The small molecule below binds the protein below.
Small molecule (SMILES): Nc1nc2c(ncn2[C@@H]2O[C@H](CO[P](=O)(O)O[P](=O)(O)NP(=O)(O)O)[C@@H](O)[C@H]2O)c(=O)[nH]1

Sequence of chain 1.A:
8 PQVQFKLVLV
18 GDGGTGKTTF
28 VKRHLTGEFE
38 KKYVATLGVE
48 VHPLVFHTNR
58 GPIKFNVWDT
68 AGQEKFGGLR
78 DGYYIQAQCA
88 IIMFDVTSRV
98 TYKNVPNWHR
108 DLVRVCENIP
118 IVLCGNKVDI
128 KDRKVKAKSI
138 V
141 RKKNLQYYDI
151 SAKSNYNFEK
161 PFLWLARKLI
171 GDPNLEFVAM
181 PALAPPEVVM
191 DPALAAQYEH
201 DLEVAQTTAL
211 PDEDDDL

Binding-site contacts:
Ligand atom O6 contacts residue ASP126 of chain 1.A at 3.3 Å (salt-bridge).
Ligand atom N7 contacts residue ASN123 of chain 1.A at 3.1 Å (h-bond).
Ligand atom O2G contacts residue THR43 of chain 1.A at 2.9 Å (h-bond).
Ligand atom O1A contacts residue THR25 of chain 1.A at 3.3 Å (h-bond).
Ligand atom O6 contacts residue ASN123 of chain 1.A at 3.4 Å (h-bond).
Ligand atom O3' contacts residue LYS38 of chain 1.A at 2.8 Å (salt-bridge).
Ligand atom O4' contacts residue LYS124 of chain 1.A at 3.2 Å (salt-bridge).
Ligand atom O1A contacts residue LYS24 of chain 1.A at 3.5 Å (salt-bridge).
Ligand atom N2 contacts residue ASP126 of chain 1.A at 3.1 Å (salt-bridge).
Ligand atom O2B contacts residue MG1 of chain 1.N at 2.0 Å.
Ligand atom N1 contacts residue ASP126 of chain 1.A at 2.9 Å (salt-bridge).
Ligand atom C2' contacts residue THR26 of chain 1.A at 3.4 Å.
Ligand atom C5' contacts residue THR26 of chain 1.A at 3.5 Å.
Ligand atom O1B contacts residue THR22 of chain 1.A at 3.2 Å (h-bond).
Ligand atom O2B contacts residue THR25 of chain 1.A at 3.0 Å (h-bond).
Ligand atom O5' contacts residue THR26 of chain 1.A at 3.5 Å (h-bond).
Ligand atom PG contacts residue MG1 of chain 1.N at 3.2 Å.
Ligand atom O6 contacts residue LYS153 of chain 1.A at 3.3 Å (salt-bridge).
Ligand atom O3G contacts residue GLY69 of chain 1.A at 2.7 Å (h-bond).
Ligand atom O2' contacts residue LYS38 of chain 1.A at 3.0 Å (salt-bridge).
Ligand atom O6 contacts residue ALA152 of chain 1.A at 2.9 Å (h-bond).
Ligand atom O2A contacts residue TYR40 of chain 1.A at 3.4 Å.
Ligand atom N2 contacts residue ILE127 of chain 1.A at 3.5 Å.
Ligand atom O3G contacts residue LYS24 of chain 1.A at 3.0 Å.
Ligand atom C6 contacts residue ASP126 of chain 1.A at 3.5 Å.
Ligand atom O3A contacts residue GLY21 of chain 1.A at 3.5 Å (h-bond).
Ligand atom O1A contacts residue GLY23 of chain 1.A at 3.2 Å.
Ligand atom C2' contacts residue GLU37 of chain 1.A at 3.3 Å.
Ligand atom O1B contacts residue LYS24 of chain 1.A at 2.6 Å (salt-bridge).
Ligand atom PB contacts residue MG1 of chain 1.N at 3.3 Å.
Ligand atom O6 contacts residue LYS124 of chain 1.A at 3.5 Å.
Ligand atom N7 contacts residue ALA152 of chain 1.A at 3.5 Å.
Ligand atom O2' contacts residue GLU37 of chain 1.A at 2.6 Å (salt-bridge).
Ligand atom O2G contacts residue MG1 of chain 1.N at 2.1 Å.
Ligand atom O1B contacts residue GLY23 of chain 1.A at 2.8 Å (h-bond).
Ligand atom O1A contacts residue THR26 of chain 1.A at 2.8 Å (h-bond).
Ligand atom N3B contacts residue GLY20 of chain 1.A at 3.5 Å.
Ligand atom N3B contacts residue GLY21 of chain 1.A at 3.2 Å (h-bond).
Ligand atom O6 contacts residue SER151 of chain 1.A at 3.4 Å (h-bond).
Ligand atom O1G contacts residue TYR40 of chain 1.A at 2.5 Å (h-bond).